Binding-site contacts:
Ligand atom C8 contacts residue ILE121 of chain 1.F at 3.4 Å (hydrophobic).
Ligand atom C6 contacts residue GLN88 of chain 1.F at 3.8 Å.
Ligand atom O6 contacts residue GLN88 of chain 1.F at 3.4 Å (h-bond).
Ligand atom N3 contacts residue ILE121 of chain 1.F at 3.3 Å (h-bond).
Ligand atom N9 contacts residue CYS122 of chain 1.F at 4.1 Å.
Ligand atom N3 contacts residue VAL120 of chain 1.F at 3.8 Å.
Ligand atom O6 contacts residue PRO68 of chain 1.F at 3.5 Å.
Ligand atom C5 contacts residue LEU70 of chain 1.F at 4.1 Å (hydrophobic).
Ligand atom N1 contacts residue LEU70 of chain 1.F at 3.9 Å.
Ligand atom N9 contacts residue ILE121 of chain 1.F at 2.3 Å (h-bond).
Ligand atom C5 contacts residue GLU87 of chain 1.F at 3.9 Å.
Ligand atom N2 contacts residue VAL120 of chain 1.F at 3.9 Å.
Ligand atom C2 contacts residue PRO68 of chain 1.F at 3.4 Å (hydrophobic).
Ligand atom N9 contacts residue ILE157 of chain 1.F at 3.3 Å.
Ligand atom N7 contacts residue GLU87 of chain 1.F at 2.7 Å (salt-bridge).
Ligand atom C5 contacts residue ILE121 of chain 1.F at 4.3 Å (hydrophobic).
Ligand atom N1 contacts residue PRO68 of chain 1.F at 2.9 Å (h-bond).
Ligand atom C4 contacts residue ILE157 of chain 1.F at 3.9 Å (hydrophobic).
Ligand atom N1 contacts residue GLN88 of chain 1.F at 3.9 Å.
Ligand atom O6 contacts residue GLU87 of chain 1.F at 4.0 Å.
Ligand atom C6 contacts residue PRO68 of chain 1.F at 4.0 Å (hydrophobic).
Ligand atom N3 contacts residue PHE119 of chain 1.F at 4.2 Å.
Ligand atom N3 contacts residue LEU70 of chain 1.F at 3.7 Å.
Ligand atom C8 contacts residue ALA123 of chain 1.F at 3.3 Å (hydrophobic).
Ligand atom N2 contacts residue LEU70 of chain 1.F at 3.8 Å.
Ligand atom C2 contacts residue LEU70 of chain 1.F at 3.7 Å (hydrophobic).
Ligand atom N7 contacts residue ALA123 of chain 1.F at 3.9 Å.
Ligand atom C4 contacts residue ILE121 of chain 1.F at 3.1 Å (hydrophobic).
Ligand atom N2 contacts residue PRO68 of chain 1.F at 2.9 Å (h-bond).
Ligand atom C2 contacts residue VAL120 of chain 1.F at 4.3 Å (hydrophobic).
Ligand atom C6 contacts residue SER84 of chain 1.F at 4.1 Å.
Ligand atom N7 contacts residue ILE157 of chain 1.F at 4.2 Å.
Ligand atom C6 contacts residue LEU70 of chain 1.F at 4.2 Å (hydrophobic).
Ligand atom O6 contacts residue SER84 of chain 1.F at 3.0 Å (h-bond).
Ligand atom N2 contacts residue PHE119 of chain 1.F at 2.8 Å (h-bond).
Ligand atom C8 contacts residue GLU87 of chain 1.F at 3.5 Å.
Ligand atom C4 contacts residue LEU70 of chain 1.F at 3.9 Å (hydrophobic).
Ligand atom C8 contacts residue ILE157 of chain 1.F at 3.6 Å (hydrophobic).
Ligand atom N9 contacts residue ALA123 of chain 1.F at 3.3 Å (h-bond).
Ligand atom C2 contacts residue PHE119 of chain 1.F at 3.9 Å (hydrophobic).

Sequence of chain 1.F:
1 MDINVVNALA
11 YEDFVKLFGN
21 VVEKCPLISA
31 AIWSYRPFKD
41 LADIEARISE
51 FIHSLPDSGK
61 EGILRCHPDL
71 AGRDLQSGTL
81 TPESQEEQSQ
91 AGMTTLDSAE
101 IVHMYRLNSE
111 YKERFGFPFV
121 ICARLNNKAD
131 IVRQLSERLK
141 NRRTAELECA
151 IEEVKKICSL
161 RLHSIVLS

This small molecule binds to this protein.
Small molecule (SMILES): Nc1nc2[nH]cnc2c(=O)[nH]1